The small molecule below binds the protein below.
Small molecule (SMILES): CC(=O)N[C@@H]1[C@@H](O[C@@H]2O[C@H](CO)[C@H](O)[C@H](O[C@]3(C(=O)O)C[C@H](O)[C@@H](NC(C)=O)[C@H]([C@H](O)[C@H](O)CO)O3)[C@H]2O)[C@H](O)[C@@H](CO[C@]2(C(=O)O)C[C@H](O)[C@@H](NC(C)=O)[C@H]([C@H](O)[C@H](O)CO)O2)O[C@H]1O

Binding-site contacts:
Ligand atom C4 contacts residue GLY78 of chain 52.B at 3.6 Å.
Ligand atom O1B contacts residue ASN80 of chain 52.B at 4.3 Å.
Ligand atom O4 contacts residue HIS298 of chain 52.B at 2.9 Å (h-bond).
Ligand atom C2 contacts residue GLY78 of chain 52.B at 4.1 Å.
Ligand atom C4 contacts residue HIS298 of chain 52.B at 3.4 Å.
Ligand atom O3 contacts residue GLY78 of chain 52.B at 3.4 Å.
Ligand atom C3 contacts residue GLY78 of chain 52.B at 3.9 Å.
Ligand atom C6 contacts residue ASN93 of chain 52.B at 3.2 Å.
Ligand atom O4 contacts residue VAL296 of chain 52.B at 4.0 Å.
Ligand atom C1 contacts residue ARG77 of chain 52.B at 3.4 Å.
Ligand atom O1A contacts residue GLY78 of chain 52.B at 4.0 Å.
Ligand atom C5 contacts residue ASN93 of chain 52.B at 4.3 Å.
Ligand atom O4 contacts residue ILE79 of chain 52.B at 3.6 Å (h-bond).
Ligand atom C11 contacts residue ASP85 of chain 52.C at 4.0 Å.
Ligand atom O1A contacts residue ARG77 of chain 52.B at 2.9 Å (salt-bridge).
Ligand atom O4 contacts residue ASN80 of chain 52.B at 4.2 Å.
Ligand atom O1B contacts residue ARG77 of chain 52.B at 3.1 Å (salt-bridge).
Ligand atom C8 contacts residue ARG77 of chain 52.B at 4.3 Å.
Ligand atom C4 contacts residue ARG77 of chain 52.B at 4.0 Å.
Ligand atom C6 contacts residue TYR72 of chain 52.B at 4.0 Å (hydrophobic).
Ligand atom C3 contacts residue VAL296 of chain 52.B at 3.5 Å (hydrophobic).
Ligand atom O1B contacts residue SER89 of chain 52.B at 4.1 Å.
Ligand atom O1A contacts residue TYR72 of chain 52.B at 3.4 Å.
Ligand atom O3 contacts residue VAL296 of chain 52.B at 4.0 Å.
Ligand atom C7 contacts residue TYR72 of chain 52.B at 4.3 Å (hydrophobic).
Ligand atom C11 contacts residue TYR72 of chain 52.B at 4.0 Å (hydrophobic).
Ligand atom O4 contacts residue GLY78 of chain 52.B at 3.0 Å.
Ligand atom C10 contacts residue TYR72 of chain 52.B at 4.1 Å (hydrophobic).
Ligand atom C3 contacts residue HIS298 of chain 52.B at 3.4 Å.
Ligand atom C3 contacts residue GLY78 of chain 52.B at 4.1 Å.
Ligand atom O8 contacts residue ARG77 of chain 52.B at 3.4 Å (salt-bridge).
Ligand atom O4 contacts residue THR291 of chain 52.B at 3.1 Å.
Ligand atom O1B contacts residue TYR72 of chain 52.B at 4.2 Å.
Ligand atom C3 contacts residue ARG77 of chain 52.B at 3.9 Å.
Ligand atom O8 contacts residue TYR72 of chain 52.B at 3.4 Å (h-bond).
Ligand atom C5 contacts residue TYR72 of chain 52.B at 3.9 Å (hydrophobic).
Ligand atom C4 contacts residue TYR72 of chain 52.B at 4.1 Å (hydrophobic).
Ligand atom O6 contacts residue ASN93 of chain 52.B at 3.2 Å (h-bond).
Ligand atom C1 contacts residue TYR72 of chain 52.B at 4.1 Å (hydrophobic).
Ligand atom N5 contacts residue TYR72 of chain 52.B at 3.1 Å (h-bond).

Sequence of chain 52.B:
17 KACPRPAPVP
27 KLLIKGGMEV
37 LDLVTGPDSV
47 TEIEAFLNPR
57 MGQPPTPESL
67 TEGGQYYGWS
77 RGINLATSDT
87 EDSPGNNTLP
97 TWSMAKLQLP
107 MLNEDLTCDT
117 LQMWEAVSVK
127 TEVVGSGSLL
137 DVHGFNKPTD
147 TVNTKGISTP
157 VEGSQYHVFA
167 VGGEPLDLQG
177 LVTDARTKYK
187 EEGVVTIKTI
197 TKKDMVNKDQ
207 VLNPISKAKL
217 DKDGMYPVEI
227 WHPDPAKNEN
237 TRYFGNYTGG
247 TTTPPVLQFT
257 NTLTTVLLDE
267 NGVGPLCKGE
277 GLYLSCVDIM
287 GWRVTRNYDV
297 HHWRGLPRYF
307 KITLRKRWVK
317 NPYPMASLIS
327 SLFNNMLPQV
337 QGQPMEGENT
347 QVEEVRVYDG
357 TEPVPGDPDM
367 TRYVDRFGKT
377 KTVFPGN

Sequence of chain 52.C:
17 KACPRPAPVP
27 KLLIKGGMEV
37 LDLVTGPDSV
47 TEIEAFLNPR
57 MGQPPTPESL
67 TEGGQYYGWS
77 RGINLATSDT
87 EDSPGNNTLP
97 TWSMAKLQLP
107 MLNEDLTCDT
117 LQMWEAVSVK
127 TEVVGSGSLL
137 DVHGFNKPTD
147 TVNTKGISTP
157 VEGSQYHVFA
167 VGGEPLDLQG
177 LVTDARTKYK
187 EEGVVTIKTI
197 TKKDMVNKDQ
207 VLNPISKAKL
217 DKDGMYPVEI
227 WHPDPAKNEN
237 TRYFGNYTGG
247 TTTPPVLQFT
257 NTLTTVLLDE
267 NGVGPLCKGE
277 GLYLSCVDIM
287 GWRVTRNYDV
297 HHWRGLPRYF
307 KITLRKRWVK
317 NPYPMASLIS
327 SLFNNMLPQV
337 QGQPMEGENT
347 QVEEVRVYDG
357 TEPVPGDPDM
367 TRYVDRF